The small molecule below binds the protein below.
Small molecule (SMILES): CC(=O)N[C@@H]1[C@@H](O)[C@H](O)[C@@H](CO)O[C@H]1O

Binding-site contacts:
Ligand atom C4 contacts residue TYR86 of chain 1.A at 3.6 Å (hydrophobic).
Ligand atom C4 contacts residue ASN48 of chain 1.A at 4.2 Å.
Ligand atom C7 contacts residue ARG49 of chain 1.A at 4.4 Å.
Ligand atom C3 contacts residue TYR86 of chain 1.A at 3.5 Å (hydrophobic).
Ligand atom C1 contacts residue TYR91 of chain 1.A at 4.5 Å (hydrophobic).
Ligand atom C2 contacts residue TYR91 of chain 1.A at 4.4 Å (hydrophobic).
Ligand atom O3 contacts residue TYR86 of chain 1.A at 2.5 Å (h-bond).
Ligand atom C3 contacts residue ASN48 of chain 1.A at 3.9 Å.
Ligand atom C6 contacts residue ARG65 of chain 1.A at 3.6 Å.
Ligand atom O6 contacts residue ASP87 of chain 1.A at 4.4 Å.
Ligand atom O6 contacts residue ASP63 of chain 1.A at 4.1 Å.
Ligand atom O3 contacts residue ASP87 of chain 1.A at 4.2 Å.
Ligand atom O4 contacts residue ASP87 of chain 1.A at 2.6 Å (salt-bridge).
Ligand atom O6 contacts residue ASN48 of chain 1.A at 4.3 Å.
Ligand atom C8 contacts residue ASN48 of chain 1.A at 4.1 Å.
Ligand atom N2 contacts residue ASN48 of chain 1.A at 3.1 Å (h-bond).
Ligand atom O4 contacts residue TYR86 of chain 1.A at 3.6 Å (h-bond).
Ligand atom O3 contacts residue ARG49 of chain 1.A at 4.2 Å.
Ligand atom C5 contacts residue ASP87 of chain 1.A at 3.7 Å.
Ligand atom C2 contacts residue ASN48 of chain 1.A at 2.6 Å.
Ligand atom O5 contacts residue ASN48 of chain 1.A at 2.2 Å (h-bond).
Ligand atom C5 contacts residue ASN48 of chain 1.A at 3.6 Å.
Ligand atom O7 contacts residue ARG49 of chain 1.A at 4.0 Å.
Ligand atom C2 contacts residue TYR86 of chain 1.A at 4.4 Å (hydrophobic).
Ligand atom C3 contacts residue ASP87 of chain 1.A at 4.4 Å.
Ligand atom C4 contacts residue ASP87 of chain 1.A at 3.1 Å.
Ligand atom C6 contacts residue ASP87 of chain 1.A at 3.2 Å.
Ligand atom O5 contacts residue TYR91 of chain 1.A at 4.0 Å.
Ligand atom C2 contacts residue ARG49 of chain 1.A at 4.4 Å.
Ligand atom O6 contacts residue ARG65 of chain 1.A at 3.8 Å.
Ligand atom N2 contacts residue ARG49 of chain 1.A at 3.7 Å.
Ligand atom C7 contacts residue ASN48 of chain 1.A at 3.9 Å.
Ligand atom C1 contacts residue ASN48 of chain 1.A at 1.4 Å.

Sequence of chain 1.A:
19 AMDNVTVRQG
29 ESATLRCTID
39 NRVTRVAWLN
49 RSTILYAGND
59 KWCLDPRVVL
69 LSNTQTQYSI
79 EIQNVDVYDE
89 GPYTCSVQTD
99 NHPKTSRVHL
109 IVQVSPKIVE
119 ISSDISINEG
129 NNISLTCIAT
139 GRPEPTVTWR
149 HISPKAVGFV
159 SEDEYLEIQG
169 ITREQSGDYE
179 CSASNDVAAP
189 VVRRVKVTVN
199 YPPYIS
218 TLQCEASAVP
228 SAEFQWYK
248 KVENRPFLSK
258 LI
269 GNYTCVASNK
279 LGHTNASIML